Binding-site contacts:
Ligand atom C4 contacts residue TYR197 of chain 5.A at 3.6 Å (hydrophobic).
Ligand atom CL1 contacts residue VAL188 of chain 5.A at 3.7 Å.
Ligand atom O1B contacts residue VAL188 of chain 5.A at 3.8 Å.
Ligand atom C4B contacts residue PHE186 of chain 5.A at 3.6 Å (hydrophobic).
Ligand atom C2C contacts residue ILE104 of chain 5.A at 3.9 Å (hydrophobic).
Ligand atom O1A contacts residue PHE186 of chain 5.A at 3.4 Å.
Ligand atom C1C contacts residue TYR128 of chain 5.A at 3.6 Å (hydrophobic).
Ligand atom C31 contacts residue TYR197 of chain 5.A at 3.6 Å (hydrophobic).
Ligand atom C4A contacts residue VAL176 of chain 5.A at 3.9 Å (hydrophobic).
Ligand atom N3A contacts residue PRO174 of chain 5.A at 3.3 Å (h-bond).
Ligand atom C5B contacts residue PHE186 of chain 5.A at 3.8 Å (hydrophobic).
Ligand atom C4C contacts residue VAL191 of chain 5.A at 3.7 Å (hydrophobic).
Ligand atom C3B contacts residue TYR152 of chain 5.A at 3.9 Å (hydrophobic).
Ligand atom CL1 contacts residue LEU25 of chain 5.C at 3.5 Å.
Ligand atom CL2 contacts residue TYR128 of chain 5.A at 3.4 Å.
Ligand atom CL2 contacts residue MET224 of chain 5.A at 3.2 Å.
Ligand atom C3C contacts residue ILE104 of chain 5.A at 3.6 Å (hydrophobic).
Ligand atom C5B contacts residue MET224 of chain 5.A at 3.8 Å (hydrophobic).
Ligand atom C4A contacts residue ALA150 of chain 5.A at 3.9 Å (hydrophobic).
Ligand atom N2 contacts residue ASN219 of chain 5.A at 3.5 Å (h-bond).
Ligand atom O1A contacts residue MET224 of chain 5.A at 3.9 Å.
Ligand atom N3A contacts residue ALA24 of chain 5.C at 3.8 Å.
Ligand atom C3C contacts residue TYR128 of chain 5.A at 3.8 Å (hydrophobic).
Ligand atom C3B contacts residue ALA24 of chain 5.C at 4.0 Å (hydrophobic).
Ligand atom C31 contacts residue ASN219 of chain 5.A at 3.7 Å.
Ligand atom C5 contacts residue MET221 of chain 5.A at 3.9 Å (hydrophobic).
Ligand atom C2C contacts residue MET221 of chain 5.A at 3.3 Å (hydrophobic).
Ligand atom C1C contacts residue LEU106 of chain 5.A at 3.9 Å (hydrophobic).
Ligand atom CL2 contacts residue ILE104 of chain 5.A at 3.4 Å.
Ligand atom O1 contacts residue LEU106 of chain 5.A at 3.7 Å.
Ligand atom C4A contacts residue SER175 of chain 5.A at 3.6 Å.
Ligand atom C2A contacts residue PHE186 of chain 5.A at 3.6 Å (hydrophobic).
Ligand atom C5A contacts residue ALA150 of chain 5.A at 3.4 Å (hydrophobic).
Ligand atom C5C contacts residue TYR152 of chain 5.A at 3.8 Å (hydrophobic).
Ligand atom N2 contacts residue MET221 of chain 5.A at 3.9 Å.
Ligand atom C5 contacts residue LEU106 of chain 5.A at 3.7 Å (hydrophobic).
Ligand atom C4A contacts residue PRO174 of chain 5.A at 3.2 Å (hydrophobic).
Ligand atom C4B contacts residue TYR152 of chain 5.A at 3.7 Å (hydrophobic).
Ligand atom C5A contacts residue VAL176 of chain 5.A at 3.8 Å (hydrophobic).
Ligand atom O1 contacts residue MET221 of chain 5.A at 3.4 Å (h-bond).

Sequence of chain 5.C:
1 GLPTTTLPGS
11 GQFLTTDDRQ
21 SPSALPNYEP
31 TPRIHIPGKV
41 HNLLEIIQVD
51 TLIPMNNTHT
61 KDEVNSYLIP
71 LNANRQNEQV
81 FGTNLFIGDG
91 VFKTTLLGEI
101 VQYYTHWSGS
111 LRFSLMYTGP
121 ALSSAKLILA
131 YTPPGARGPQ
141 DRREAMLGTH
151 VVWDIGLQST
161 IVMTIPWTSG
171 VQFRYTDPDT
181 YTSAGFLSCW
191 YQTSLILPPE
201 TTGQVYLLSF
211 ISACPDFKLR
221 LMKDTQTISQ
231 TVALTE

Sequence of chain 6.C:
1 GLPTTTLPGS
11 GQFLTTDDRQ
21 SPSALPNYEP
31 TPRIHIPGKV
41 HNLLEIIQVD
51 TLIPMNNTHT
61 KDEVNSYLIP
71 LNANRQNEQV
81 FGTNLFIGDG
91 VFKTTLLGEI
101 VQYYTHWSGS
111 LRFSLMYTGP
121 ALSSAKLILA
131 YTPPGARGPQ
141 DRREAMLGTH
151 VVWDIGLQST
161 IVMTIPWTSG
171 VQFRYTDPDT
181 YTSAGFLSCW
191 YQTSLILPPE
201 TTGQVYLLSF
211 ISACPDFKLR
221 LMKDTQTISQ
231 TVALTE

The small molecule below binds the protein below.
Small molecule (SMILES): Cc1cc(CCCCCOc2c(Cl)cc(C3=NCCO3)cc2Cl)on1

Sequence of chain 5.A:
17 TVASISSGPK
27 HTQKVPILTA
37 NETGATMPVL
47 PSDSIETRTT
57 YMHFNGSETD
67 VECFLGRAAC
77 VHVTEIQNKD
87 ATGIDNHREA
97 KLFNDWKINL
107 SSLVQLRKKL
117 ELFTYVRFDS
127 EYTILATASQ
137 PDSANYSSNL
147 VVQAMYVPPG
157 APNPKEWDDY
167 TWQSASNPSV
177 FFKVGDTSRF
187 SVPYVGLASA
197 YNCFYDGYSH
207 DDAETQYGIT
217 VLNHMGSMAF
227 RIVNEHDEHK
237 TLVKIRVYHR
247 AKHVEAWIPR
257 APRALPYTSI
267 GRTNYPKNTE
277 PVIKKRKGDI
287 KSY